Sequence of chain 3.C:
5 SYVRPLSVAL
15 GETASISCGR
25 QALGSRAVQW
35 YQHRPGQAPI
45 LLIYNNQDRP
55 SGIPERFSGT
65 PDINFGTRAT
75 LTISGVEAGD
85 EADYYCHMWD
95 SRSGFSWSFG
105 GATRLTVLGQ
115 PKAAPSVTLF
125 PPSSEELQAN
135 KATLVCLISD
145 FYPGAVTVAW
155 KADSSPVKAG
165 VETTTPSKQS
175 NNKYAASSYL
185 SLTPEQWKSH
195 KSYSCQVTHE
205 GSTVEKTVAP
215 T

Binding-site contacts:
Ligand atom C1 contacts residue HIS135 of chain 3.A at 4.3 Å.
Ligand atom O7 contacts residue ASN118 of chain 3.A at 2.7 Å (h-bond).
Ligand atom C7 contacts residue HIS135 of chain 3.A at 3.9 Å.
Ligand atom C2 contacts residue ASN118 of chain 3.A at 2.4 Å.
Ligand atom C3 contacts residue HIS135 of chain 3.A at 4.4 Å.
Ligand atom C8 contacts residue HIS135 of chain 3.A at 4.1 Å.
Ligand atom O7 contacts residue HIS135 of chain 3.A at 3.3 Å.
Ligand atom C8 contacts residue VAL104 of chain 3.A at 3.8 Å (hydrophobic).
Ligand atom C3 contacts residue ASN118 of chain 3.A at 3.8 Å.
Ligand atom O6 contacts residue HIS135 of chain 3.A at 3.9 Å.
Ligand atom N2 contacts residue ASN118 of chain 3.A at 2.8 Å (h-bond).
Ligand atom C8 contacts residue ASN118 of chain 3.A at 4.2 Å.
Ligand atom C8 contacts residue LEU137 of chain 3.A at 4.2 Å (hydrophobic).
Ligand atom N2 contacts residue ASP283 of chain 3.A at 4.3 Å.
Ligand atom O4 contacts residue HIS135 of chain 3.A at 4.3 Å.
Ligand atom C8 contacts residue ASP283 of chain 3.A at 3.9 Å.
Ligand atom O7 contacts residue VAL104 of chain 3.A at 3.9 Å.
Ligand atom O6 contacts residue SER120 of chain 3.A at 3.5 Å (h-bond).
Ligand atom C7 contacts residue ASN118 of chain 3.A at 3.0 Å.
Ligand atom C1 contacts residue ASN118 of chain 3.A at 1.4 Å.
Ligand atom O5 contacts residue ASN118 of chain 3.A at 2.4 Å (h-bond).
Ligand atom C8 contacts residue ARG96 of chain 3.C at 4.1 Å.
Ligand atom C4 contacts residue ASN118 of chain 3.A at 4.2 Å.
Ligand atom C5 contacts residue ASN118 of chain 3.A at 3.7 Å.
Ligand atom C5 contacts residue HIS135 of chain 3.A at 4.0 Å.

A protein and the small-molecule ligand that binds it are described below.
Small molecule (SMILES): CC(=O)N[C@H]1[C@H](O[C@H]2[C@H](O)[C@@H](NC(C)=O)CO[C@@H]2CO)O[C@H](CO)[C@@H](O[C@@H]2O[C@H](CO)[C@@H](O)[C@H](O)[C@@H]2O)[C@@H]1O

Sequence of chain 3.A:
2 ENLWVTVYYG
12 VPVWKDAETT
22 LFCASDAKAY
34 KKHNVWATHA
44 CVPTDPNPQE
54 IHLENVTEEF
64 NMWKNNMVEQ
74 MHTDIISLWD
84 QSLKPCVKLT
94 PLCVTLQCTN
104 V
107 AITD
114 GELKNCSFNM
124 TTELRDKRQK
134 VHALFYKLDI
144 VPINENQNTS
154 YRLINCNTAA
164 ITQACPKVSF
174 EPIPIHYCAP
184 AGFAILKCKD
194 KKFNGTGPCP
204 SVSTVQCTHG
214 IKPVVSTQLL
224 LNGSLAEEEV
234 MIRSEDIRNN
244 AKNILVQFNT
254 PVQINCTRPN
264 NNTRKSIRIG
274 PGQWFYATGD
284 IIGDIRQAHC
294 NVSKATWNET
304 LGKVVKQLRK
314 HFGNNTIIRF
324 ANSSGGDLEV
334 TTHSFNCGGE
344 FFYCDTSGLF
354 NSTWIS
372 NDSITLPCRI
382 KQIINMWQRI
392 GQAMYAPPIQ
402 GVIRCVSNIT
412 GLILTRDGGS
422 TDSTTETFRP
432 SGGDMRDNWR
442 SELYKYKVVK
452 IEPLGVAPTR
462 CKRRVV